Binding-site contacts:
Ligand atom C5 contacts residue ASN412 of chain 1.A at 4.0 Å.
Ligand atom O7 contacts residue PRO409 of chain 1.A at 4.4 Å.
Ligand atom N2 contacts residue ASN434 of chain 1.A at 2.9 Å (h-bond).
Ligand atom C6 contacts residue THR388 of chain 1.A at 4.5 Å.
Ligand atom O7 contacts residue HIS410 of chain 1.A at 3.0 Å (h-bond).
Ligand atom C8 contacts residue HIS410 of chain 1.A at 4.1 Å.
Ligand atom C1 contacts residue ASN412 of chain 1.A at 4.5 Å.
Ligand atom O7 contacts residue GLN29 of chain 1.B at 4.3 Å.
Ligand atom C1 contacts residue HIS410 of chain 1.A at 4.1 Å.
Ligand atom C6 contacts residue ASN412 of chain 1.A at 3.5 Å.
Ligand atom C8 contacts residue GLN29 of chain 1.B at 4.1 Å.
Ligand atom O5 contacts residue ASN434 of chain 1.A at 2.2 Å (h-bond).
Ligand atom O6 contacts residue ARG340 of chain 1.A at 4.1 Å.
Ligand atom O5 contacts residue HIS410 of chain 1.A at 3.8 Å.
Ligand atom C4 contacts residue ASN434 of chain 1.A at 4.1 Å.
Ligand atom C2 contacts residue ASN434 of chain 1.A at 2.4 Å.
Ligand atom C2 contacts residue HIS410 of chain 1.A at 4.5 Å.
Ligand atom O7 contacts residue ASN434 of chain 1.A at 2.7 Å (h-bond).
Ligand atom O5 contacts residue ASN412 of chain 1.A at 3.4 Å.
Ligand atom C8 contacts residue ASN434 of chain 1.A at 4.3 Å.
Ligand atom C7 contacts residue ASN434 of chain 1.A at 3.0 Å.
Ligand atom O6 contacts residue THR388 of chain 1.A at 4.2 Å.
Ligand atom C5 contacts residue ASN434 of chain 1.A at 3.5 Å.
Ligand atom C8 contacts residue ASP32 of chain 1.B at 4.4 Å.
Ligand atom C3 contacts residue ASN434 of chain 1.A at 3.7 Å.
Ligand atom O4 contacts residue ARG340 of chain 1.A at 4.1 Å.
Ligand atom C7 contacts residue HIS410 of chain 1.A at 3.8 Å.
Ligand atom C1 contacts residue ASN434 of chain 1.A at 1.4 Å.

Sequence of chain 1.A:
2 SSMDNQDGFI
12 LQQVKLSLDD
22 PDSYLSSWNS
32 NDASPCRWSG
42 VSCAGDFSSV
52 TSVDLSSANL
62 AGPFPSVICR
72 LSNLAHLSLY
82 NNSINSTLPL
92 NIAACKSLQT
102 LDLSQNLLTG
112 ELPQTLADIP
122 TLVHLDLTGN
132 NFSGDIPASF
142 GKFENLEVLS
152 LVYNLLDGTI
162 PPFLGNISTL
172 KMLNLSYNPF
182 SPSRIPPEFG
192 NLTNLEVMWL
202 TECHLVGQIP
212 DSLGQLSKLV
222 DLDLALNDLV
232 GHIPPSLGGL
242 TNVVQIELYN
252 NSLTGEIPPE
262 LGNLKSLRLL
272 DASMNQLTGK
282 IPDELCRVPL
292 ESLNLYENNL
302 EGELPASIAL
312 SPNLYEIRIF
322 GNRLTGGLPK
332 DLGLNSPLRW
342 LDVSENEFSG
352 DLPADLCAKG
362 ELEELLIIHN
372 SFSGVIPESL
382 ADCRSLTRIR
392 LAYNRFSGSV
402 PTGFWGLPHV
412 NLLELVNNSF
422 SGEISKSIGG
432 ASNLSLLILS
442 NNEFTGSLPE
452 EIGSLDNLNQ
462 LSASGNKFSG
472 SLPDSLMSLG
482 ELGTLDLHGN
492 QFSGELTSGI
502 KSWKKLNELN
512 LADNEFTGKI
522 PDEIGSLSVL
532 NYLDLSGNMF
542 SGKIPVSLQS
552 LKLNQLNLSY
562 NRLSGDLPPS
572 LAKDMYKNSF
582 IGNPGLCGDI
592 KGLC

Sequence of chain 1.B:
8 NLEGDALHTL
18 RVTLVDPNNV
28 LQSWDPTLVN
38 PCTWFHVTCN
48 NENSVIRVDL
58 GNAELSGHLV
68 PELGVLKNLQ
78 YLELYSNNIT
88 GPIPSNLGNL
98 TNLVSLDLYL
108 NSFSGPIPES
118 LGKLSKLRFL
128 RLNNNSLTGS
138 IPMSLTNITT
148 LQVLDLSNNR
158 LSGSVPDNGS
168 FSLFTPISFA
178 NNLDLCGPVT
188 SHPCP

This protein binds this small molecule.
Small molecule (SMILES): CC(=O)N[C@H]1[C@H](O[C@H]2[C@H](O)[C@@H](NC(C)=O)CO[C@@H]2CO)O[C@H](CO)[C@@H](O[C@H]2O[C@H](CO)[C@@H](O)[C@H](O[C@H]3O[C@H](CO)[C@@H](O)[C@H](O)[C@@H]3O)[C@@H]2O)[C@@H]1O